Binding-site contacts:
Ligand atom N2 contacts residue ASN77 of chain 1.T at 3.1 Å (h-bond).
Ligand atom C1 contacts residue ASN77 of chain 1.T at 1.5 Å.
Ligand atom C6 contacts residue ASN77 of chain 1.T at 4.5 Å.
Ligand atom O7 contacts residue PHE75 of chain 1.T at 3.2 Å.
Ligand atom C4 contacts residue ASN77 of chain 1.T at 4.0 Å.
Ligand atom O7 contacts residue ASN77 of chain 1.T at 2.8 Å (h-bond).
Ligand atom O7 contacts residue VAL60 of chain 1.T at 4.5 Å.
Ligand atom C2 contacts residue ASN77 of chain 1.T at 2.3 Å.
Ligand atom C8 contacts residue ASN77 of chain 1.T at 3.4 Å.
Ligand atom C7 contacts residue PHE75 of chain 1.T at 4.3 Å (hydrophobic).
Ligand atom O7 contacts residue VAL76 of chain 1.T at 3.4 Å.
Ligand atom C2 contacts residue PHE75 of chain 1.T at 4.2 Å (hydrophobic).
Ligand atom C3 contacts residue ASN77 of chain 1.T at 3.7 Å.
Ligand atom C7 contacts residue ASN77 of chain 1.T at 2.8 Å.
Ligand atom C5 contacts residue ASN77 of chain 1.T at 3.4 Å.
Ligand atom O5 contacts residue ASN77 of chain 1.T at 2.1 Å (h-bond).
Ligand atom C8 contacts residue VAL76 of chain 1.T at 3.7 Å (hydrophobic).
Ligand atom O6 contacts residue THR79 of chain 1.T at 4.4 Å.
Ligand atom C7 contacts residue VAL76 of chain 1.T at 4.0 Å (hydrophobic).

This small molecule binds to this protein.
Small molecule (SMILES): CC(=O)N[C@@H]1[C@@H](O)[C@H](O)[C@@H](CO)O[C@H]1O

Sequence of chain 1.T:
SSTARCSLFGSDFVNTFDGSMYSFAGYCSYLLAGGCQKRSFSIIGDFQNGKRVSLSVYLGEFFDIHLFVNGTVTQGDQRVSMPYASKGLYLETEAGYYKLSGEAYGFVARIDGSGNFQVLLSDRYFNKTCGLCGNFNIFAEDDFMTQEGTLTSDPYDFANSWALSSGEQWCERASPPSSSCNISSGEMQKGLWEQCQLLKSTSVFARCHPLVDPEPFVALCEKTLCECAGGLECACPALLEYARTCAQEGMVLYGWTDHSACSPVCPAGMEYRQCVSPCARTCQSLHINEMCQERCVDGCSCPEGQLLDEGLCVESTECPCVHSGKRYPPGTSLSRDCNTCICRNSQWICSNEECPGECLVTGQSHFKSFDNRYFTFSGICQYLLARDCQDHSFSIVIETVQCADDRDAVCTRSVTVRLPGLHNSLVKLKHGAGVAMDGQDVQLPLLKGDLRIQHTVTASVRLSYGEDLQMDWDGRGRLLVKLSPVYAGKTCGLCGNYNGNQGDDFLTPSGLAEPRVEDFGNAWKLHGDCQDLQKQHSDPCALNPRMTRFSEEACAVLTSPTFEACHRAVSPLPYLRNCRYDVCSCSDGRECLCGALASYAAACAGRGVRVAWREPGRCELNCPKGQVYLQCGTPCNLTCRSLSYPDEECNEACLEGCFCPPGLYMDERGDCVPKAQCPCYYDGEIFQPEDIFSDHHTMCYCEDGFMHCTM